Sequence of chain 1.B:
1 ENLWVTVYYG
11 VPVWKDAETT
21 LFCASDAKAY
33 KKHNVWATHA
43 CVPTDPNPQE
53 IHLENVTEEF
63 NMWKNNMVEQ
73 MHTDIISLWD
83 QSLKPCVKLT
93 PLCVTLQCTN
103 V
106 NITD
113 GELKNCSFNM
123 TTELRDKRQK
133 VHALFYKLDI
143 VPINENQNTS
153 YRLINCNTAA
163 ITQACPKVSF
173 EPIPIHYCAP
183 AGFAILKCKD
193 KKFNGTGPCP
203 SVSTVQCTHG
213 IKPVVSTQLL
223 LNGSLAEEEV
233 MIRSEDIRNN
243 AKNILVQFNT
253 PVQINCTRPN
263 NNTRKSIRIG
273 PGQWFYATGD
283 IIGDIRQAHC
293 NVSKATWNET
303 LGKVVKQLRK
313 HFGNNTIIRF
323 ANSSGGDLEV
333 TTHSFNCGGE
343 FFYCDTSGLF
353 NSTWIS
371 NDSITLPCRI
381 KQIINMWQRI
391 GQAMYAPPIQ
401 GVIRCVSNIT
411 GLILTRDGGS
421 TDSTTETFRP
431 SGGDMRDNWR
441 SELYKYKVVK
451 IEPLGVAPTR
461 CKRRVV

Binding-site contacts:
Ligand atom C5 contacts residue ASN324 of chain 1.B at 3.7 Å.
Ligand atom O5 contacts residue ASN324 of chain 1.B at 2.4 Å (h-bond).
Ligand atom C8 contacts residue SER325 of chain 1.B at 4.1 Å.
Ligand atom C2 contacts residue ASN324 of chain 1.B at 2.4 Å.
Ligand atom C1 contacts residue ASN324 of chain 1.B at 1.4 Å.
Ligand atom C7 contacts residue ASN324 of chain 1.B at 3.4 Å.
Ligand atom O7 contacts residue ASN324 of chain 1.B at 3.6 Å (h-bond).
Ligand atom C3 contacts residue ASN324 of chain 1.B at 3.8 Å.
Ligand atom C4 contacts residue ASN324 of chain 1.B at 4.2 Å.
Ligand atom N2 contacts residue SER325 of chain 1.B at 4.4 Å.
Ligand atom N2 contacts residue ASN324 of chain 1.B at 2.9 Å (h-bond).

The protein below binds the small molecule below.
Small molecule (SMILES): CC(=O)N[C@H]1[C@@H](O[C@H]2[C@H](O)[C@@H](NC(C)=O)CO[C@@H]2CO)O[C@H](CO)[C@@H](O)[C@@H]1O